This small molecule binds to this protein.
Small molecule (SMILES): Nc1cccc(C(=O)N[C@@H](C(=O)NO)c2ccc(-n3cccn3)cc2)c1

Binding-site contacts:
Ligand atom C14 contacts residue ZN1 of chain 1.S at 3.6 Å.
Ligand atom C14 contacts residue LEU404 of chain 1.B at 3.6 Å (hydrophobic).
Ligand atom O17 contacts residue ASP376 of chain 1.B at 3.0 Å (salt-bridge).
Ligand atom C11 contacts residue ALA494 of chain 1.B at 3.6 Å (hydrophobic).
Ligand atom C11 contacts residue PHE315 of chain 1.B at 3.7 Å (hydrophobic).
Ligand atom C04 contacts residue GLY406 of chain 1.B at 3.7 Å.
Ligand atom N16 contacts residue ZN1 of chain 1.U at 2.9 Å.
Ligand atom C02 contacts residue GLY406 of chain 1.B at 3.4 Å.
Ligand atom C03 contacts residue GLY406 of chain 1.B at 3.5 Å.
Ligand atom N16 contacts residue LEU404 of chain 1.B at 3.1 Å (h-bond).
Ligand atom O15 contacts residue LYS303 of chain 1.B at 3.0 Å (salt-bridge).
Ligand atom O15 contacts residue ASP296 of chain 1.B at 2.9 Å (salt-bridge).
Ligand atom C03 contacts residue LEU404 of chain 1.B at 3.7 Å (hydrophobic).
Ligand atom O15 contacts residue ZN1 of chain 1.U at 2.2 Å.
Ligand atom N16 contacts residue ZN1 of chain 1.S at 2.9 Å.
Ligand atom C06 contacts residue GLY406 of chain 1.B at 3.5 Å.
Ligand atom O17 contacts residue ZN1 of chain 1.S at 2.0 Å.
Ligand atom C24 contacts residue ASN374 of chain 1.B at 3.4 Å.
Ligand atom O20 contacts residue LEU404 of chain 1.B at 3.4 Å (h-bond).
Ligand atom C02 contacts residue THR405 of chain 1.B at 3.7 Å.
Ligand atom N16 contacts residue CO31 of chain 1.T at 2.6 Å (h-bond).
Ligand atom C14 contacts residue ASP376 of chain 1.B at 3.1 Å.
Ligand atom O20 contacts residue CO31 of chain 1.T at 3.7 Å.
Ligand atom C14 contacts residue ZN1 of chain 1.U at 2.8 Å.
Ligand atom O20 contacts residue THR405 of chain 1.B at 3.5 Å.
Ligand atom N16 contacts residue LYS291 of chain 1.B at 3.5 Å (salt-bridge).
Ligand atom N16 contacts residue ASP376 of chain 1.B at 3.2 Å (salt-bridge).
Ligand atom O17 contacts residue ZN1 of chain 1.U at 2.1 Å.
Ligand atom O17 contacts residue CO31 of chain 1.T at 2.8 Å (h-bond).
Ligand atom O15 contacts residue ZN1 of chain 1.S at 3.7 Å.
Ligand atom C23 contacts residue ASN374 of chain 1.B at 3.7 Å.
Ligand atom C10 contacts residue ALA494 of chain 1.B at 3.6 Å (hydrophobic).
Ligand atom C01 contacts residue GLY406 of chain 1.B at 3.5 Å.
Ligand atom O17 contacts residue GLU378 of chain 1.B at 2.5 Å (salt-bridge).
Ligand atom C02 contacts residue LEU404 of chain 1.B at 3.4 Å (hydrophobic).
Ligand atom C12 contacts residue LEU404 of chain 1.B at 3.1 Å (hydrophobic).
Ligand atom O17 contacts residue LYS291 of chain 1.B at 3.1 Å (salt-bridge).
Ligand atom C05 contacts residue GLY406 of chain 1.B at 3.6 Å.
Ligand atom O17 contacts residue ASP296 of chain 1.B at 3.1 Å (salt-bridge).
Ligand atom O15 contacts residue ASP376 of chain 1.B at 3.0 Å (salt-bridge).

Sequence of chain 1.B:
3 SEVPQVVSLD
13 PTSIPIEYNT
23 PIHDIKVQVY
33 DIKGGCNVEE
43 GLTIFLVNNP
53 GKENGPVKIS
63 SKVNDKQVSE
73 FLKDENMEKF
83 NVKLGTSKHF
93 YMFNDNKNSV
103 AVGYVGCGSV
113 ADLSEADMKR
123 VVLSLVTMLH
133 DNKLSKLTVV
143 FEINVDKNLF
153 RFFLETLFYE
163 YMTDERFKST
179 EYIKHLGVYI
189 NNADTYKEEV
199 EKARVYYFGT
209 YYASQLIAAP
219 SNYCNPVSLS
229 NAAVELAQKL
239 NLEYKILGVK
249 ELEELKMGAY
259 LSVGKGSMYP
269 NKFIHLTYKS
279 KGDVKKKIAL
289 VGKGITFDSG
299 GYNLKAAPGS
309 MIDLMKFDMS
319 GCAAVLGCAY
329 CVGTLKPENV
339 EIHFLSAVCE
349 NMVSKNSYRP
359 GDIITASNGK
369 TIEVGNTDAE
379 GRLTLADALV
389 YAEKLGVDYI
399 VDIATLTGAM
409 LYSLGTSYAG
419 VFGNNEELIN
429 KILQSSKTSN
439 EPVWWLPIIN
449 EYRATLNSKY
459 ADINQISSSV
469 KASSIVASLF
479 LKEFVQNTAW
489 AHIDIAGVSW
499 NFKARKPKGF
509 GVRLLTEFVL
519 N